This protein binds this small molecule.
Small molecule (SMILES): CC(=O)N[C@@H]1[C@@H](O)[C@H](O)[C@@H](CO)O[C@H]1O

Sequence of chain 1.B:
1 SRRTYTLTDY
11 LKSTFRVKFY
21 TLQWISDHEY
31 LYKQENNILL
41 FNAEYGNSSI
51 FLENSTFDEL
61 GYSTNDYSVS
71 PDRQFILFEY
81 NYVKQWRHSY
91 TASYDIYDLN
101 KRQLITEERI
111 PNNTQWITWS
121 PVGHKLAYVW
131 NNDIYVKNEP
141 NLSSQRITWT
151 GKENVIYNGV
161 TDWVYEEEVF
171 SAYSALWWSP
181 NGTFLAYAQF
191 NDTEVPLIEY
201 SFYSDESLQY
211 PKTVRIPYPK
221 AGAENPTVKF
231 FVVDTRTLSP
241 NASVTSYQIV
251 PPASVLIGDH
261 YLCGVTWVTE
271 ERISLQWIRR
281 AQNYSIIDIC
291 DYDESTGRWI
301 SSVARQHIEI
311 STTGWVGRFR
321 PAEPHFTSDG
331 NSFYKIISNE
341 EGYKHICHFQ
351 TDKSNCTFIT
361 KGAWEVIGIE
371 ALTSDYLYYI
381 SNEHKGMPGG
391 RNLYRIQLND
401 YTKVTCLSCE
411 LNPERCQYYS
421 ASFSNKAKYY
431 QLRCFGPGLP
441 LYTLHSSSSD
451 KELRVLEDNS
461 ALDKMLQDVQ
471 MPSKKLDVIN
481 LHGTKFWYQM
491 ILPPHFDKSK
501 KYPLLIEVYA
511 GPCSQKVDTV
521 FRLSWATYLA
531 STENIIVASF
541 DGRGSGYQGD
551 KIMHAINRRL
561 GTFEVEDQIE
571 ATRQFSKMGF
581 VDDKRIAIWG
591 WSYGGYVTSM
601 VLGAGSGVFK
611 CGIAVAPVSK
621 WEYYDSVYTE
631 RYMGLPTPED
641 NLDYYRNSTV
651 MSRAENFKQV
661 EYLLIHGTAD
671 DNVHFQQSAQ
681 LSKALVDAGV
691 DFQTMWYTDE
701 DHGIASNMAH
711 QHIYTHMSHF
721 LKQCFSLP

Binding-site contacts:
Ligand atom O7 contacts residue GLN189 of chain 1.B at 3.9 Å.
Ligand atom O7 contacts residue LYS229 of chain 1.B at 3.6 Å.
Ligand atom O6 contacts residue THR193 of chain 1.B at 3.8 Å.
Ligand atom C8 contacts residue ILE156 of chain 1.B at 3.9 Å (hydrophobic).
Ligand atom C8 contacts residue THR150 of chain 1.B at 3.8 Å.
Ligand atom C2 contacts residue ASN191 of chain 1.B at 2.4 Å.
Ligand atom C7 contacts residue ILE156 of chain 1.B at 3.9 Å (hydrophobic).
Ligand atom C5 contacts residue THR193 of chain 1.B at 3.8 Å.
Ligand atom C1 contacts residue THR193 of chain 1.B at 3.4 Å.
Ligand atom N2 contacts residue ASN191 of chain 1.B at 2.9 Å (h-bond).
Ligand atom C5 contacts residue ASN191 of chain 1.B at 3.7 Å.
Ligand atom O5 contacts residue ASN191 of chain 1.B at 2.4 Å (h-bond).
Ligand atom N2 contacts residue ILE156 of chain 1.B at 3.7 Å.
Ligand atom O5 contacts residue THR193 of chain 1.B at 3.7 Å.
Ligand atom C3 contacts residue ASN191 of chain 1.B at 3.8 Å.
Ligand atom O7 contacts residue ASN191 of chain 1.B at 3.2 Å (h-bond).
Ligand atom C8 contacts residue GLN189 of chain 1.B at 4.4 Å.
Ligand atom C6 contacts residue THR193 of chain 1.B at 4.5 Å.
Ligand atom C6 contacts residue GLU194 of chain 1.B at 3.7 Å.
Ligand atom C1 contacts residue ILE156 of chain 1.B at 4.2 Å (hydrophobic).
Ligand atom C4 contacts residue ASN191 of chain 1.B at 4.2 Å.
Ligand atom C1 contacts residue ASN191 of chain 1.B at 1.4 Å.
Ligand atom C7 contacts residue ASN191 of chain 1.B at 3.3 Å.
Ligand atom O6 contacts residue GLU194 of chain 1.B at 2.7 Å (salt-bridge).